Sequence of chain 1.B:
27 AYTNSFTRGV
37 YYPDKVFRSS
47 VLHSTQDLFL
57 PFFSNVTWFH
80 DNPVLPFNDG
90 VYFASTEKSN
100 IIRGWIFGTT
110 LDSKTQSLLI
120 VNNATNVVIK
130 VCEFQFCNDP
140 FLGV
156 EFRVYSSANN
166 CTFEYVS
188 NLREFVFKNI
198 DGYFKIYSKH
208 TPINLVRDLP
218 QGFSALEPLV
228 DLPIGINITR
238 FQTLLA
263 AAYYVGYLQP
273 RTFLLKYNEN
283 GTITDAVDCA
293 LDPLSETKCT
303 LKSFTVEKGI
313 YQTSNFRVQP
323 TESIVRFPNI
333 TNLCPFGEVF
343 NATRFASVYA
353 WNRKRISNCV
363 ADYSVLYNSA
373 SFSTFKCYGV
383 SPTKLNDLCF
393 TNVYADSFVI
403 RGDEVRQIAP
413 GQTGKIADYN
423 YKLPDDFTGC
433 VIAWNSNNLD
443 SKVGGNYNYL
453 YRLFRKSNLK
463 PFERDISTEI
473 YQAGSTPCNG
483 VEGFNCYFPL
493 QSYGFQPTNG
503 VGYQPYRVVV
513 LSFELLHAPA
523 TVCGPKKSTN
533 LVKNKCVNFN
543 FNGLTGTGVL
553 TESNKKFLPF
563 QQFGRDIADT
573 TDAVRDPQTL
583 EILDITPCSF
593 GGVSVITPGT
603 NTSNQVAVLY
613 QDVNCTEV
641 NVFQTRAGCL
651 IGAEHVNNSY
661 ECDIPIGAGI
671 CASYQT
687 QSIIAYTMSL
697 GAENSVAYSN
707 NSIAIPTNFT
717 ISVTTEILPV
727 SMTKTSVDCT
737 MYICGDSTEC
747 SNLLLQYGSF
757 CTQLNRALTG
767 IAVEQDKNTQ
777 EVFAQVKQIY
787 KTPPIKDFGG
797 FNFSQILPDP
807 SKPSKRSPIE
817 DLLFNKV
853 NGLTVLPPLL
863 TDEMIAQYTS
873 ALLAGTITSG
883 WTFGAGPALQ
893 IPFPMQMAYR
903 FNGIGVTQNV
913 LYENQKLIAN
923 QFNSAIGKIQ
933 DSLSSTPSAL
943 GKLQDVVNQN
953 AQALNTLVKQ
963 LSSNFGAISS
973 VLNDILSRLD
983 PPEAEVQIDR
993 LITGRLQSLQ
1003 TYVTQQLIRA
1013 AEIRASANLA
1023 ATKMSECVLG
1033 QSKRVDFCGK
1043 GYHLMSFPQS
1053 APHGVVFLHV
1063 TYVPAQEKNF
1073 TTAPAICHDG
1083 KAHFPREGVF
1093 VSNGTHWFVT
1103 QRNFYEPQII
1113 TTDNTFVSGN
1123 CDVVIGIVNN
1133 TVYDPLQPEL

A protein and the small-molecule ligand that binds it are described below.
Small molecule (SMILES): CC(=O)N[C@@H]1[C@@H](O)[C@H](O)[C@@H](CO)O[C@H]1O

Binding-site contacts:
Ligand atom C4 contacts residue ASN1131 of chain 1.B at 4.2 Å.
Ligand atom N2 contacts residue ASN1131 of chain 1.B at 3.0 Å (h-bond).
Ligand atom O5 contacts residue ASN1131 of chain 1.B at 2.4 Å (h-bond).
Ligand atom C1 contacts residue ASN1131 of chain 1.B at 1.5 Å.
Ligand atom O7 contacts residue ASN1131 of chain 1.B at 3.3 Å (h-bond).
Ligand atom C3 contacts residue ASN1131 of chain 1.B at 3.8 Å.
Ligand atom C5 contacts residue ASN1131 of chain 1.B at 3.7 Å.
Ligand atom C7 contacts residue ASN1131 of chain 1.B at 3.2 Å.
Ligand atom C8 contacts residue ASN1131 of chain 1.B at 4.0 Å.
Ligand atom C2 contacts residue ASN1131 of chain 1.B at 2.5 Å.